This small molecule binds to this protein.
Small molecule (SMILES): COc1ccc(S(=O)(=O)N(CC(C)C)C[C@@H](O)[C@H](Cc2ccccc2)NC(=O)O[C@H]2CO[C@H]3OC[C@H](OC)[C@H]32)cc1

Binding-site contacts:
Ligand atom O28 contacts residue ASP29 of chain 1.B at 3.0 Å (salt-bridge).
Ligand atom C17 contacts residue ASP25 of chain 1.A at 3.1 Å.
Ligand atom C6 contacts residue GLY48 of chain 1.A at 3.4 Å.
Ligand atom O18 contacts residue GLY27 of chain 1.B at 3.4 Å.
Ligand atom N20 contacts residue GLY27 of chain 1.B at 3.1 Å (h-bond).
Ligand atom O9 contacts residue ILE50 of chain 1.B at 3.1 Å.
Ligand atom O10 contacts residue GLY49 of chain 1.A at 3.0 Å.
Ligand atom C40 contacts residue VAL47 of chain 1.A at 3.7 Å (hydrophobic).
Ligand atom C31 contacts residue GLY48 of chain 1.B at 3.5 Å.
Ligand atom O18 contacts residue ASP25 of chain 1.A at 2.4 Å (salt-bridge).
Ligand atom O39 contacts residue ASN30 of chain 1.A at 3.1 Å (h-bond).
Ligand atom C15 contacts residue VAL82 of chain 1.B at 3.7 Å (hydrophobic).
Ligand atom C3 contacts residue ALA28 of chain 1.A at 3.3 Å (hydrophobic).
Ligand atom C33 contacts residue LEU23 of chain 1.A at 3.7 Å (hydrophobic).
Ligand atom O26 contacts residue ASP29 of chain 1.B at 3.0 Å (salt-bridge).
Ligand atom C36 contacts residue VAL82 of chain 1.A at 3.6 Å (hydrophobic).
Ligand atom C3 contacts residue ILE32 of chain 1.A at 3.7 Å (hydrophobic).
Ligand atom C16 contacts residue ASP25 of chain 1.A at 3.0 Å.
Ligand atom C15 contacts residue GLY27 of chain 1.A at 3.6 Å.
Ligand atom O26 contacts residue ALA28 of chain 1.B at 3.7 Å.
Ligand atom C34 contacts residue VAL82 of chain 1.A at 3.1 Å (hydrophobic).
Ligand atom C32 contacts residue ASP25 of chain 1.A at 3.2 Å.
Ligand atom C33 contacts residue GLY27 of chain 1.B at 3.6 Å.
Ligand atom C42 contacts residue GLY48 of chain 1.B at 2.8 Å.
Ligand atom C4 contacts residue ALA28 of chain 1.A at 3.4 Å (hydrophobic).
Ligand atom O26 contacts residue ASN30 of chain 1.B at 3.4 Å (h-bond).
Ligand atom O18 contacts residue ASP25 of chain 1.B at 3.0 Å (salt-bridge).
Ligand atom C27 contacts residue ASP29 of chain 1.B at 3.6 Å.
Ligand atom C40 contacts residue ASN30 of chain 1.A at 3.2 Å.
Ligand atom C3 contacts residue ASN30 of chain 1.A at 3.6 Å.
Ligand atom O10 contacts residue ILE50 of chain 1.B at 3.1 Å.
Ligand atom C30 contacts residue GLY48 of chain 1.B at 3.1 Å.
Ligand atom C38 contacts residue VAL82 of chain 1.A at 3.6 Å (hydrophobic).
Ligand atom C17 contacts residue ASP25 of chain 1.B at 3.6 Å.
Ligand atom O41 contacts residue GLY48 of chain 1.B at 3.2 Å (h-bond).
Ligand atom C36 contacts residue GLY49 of chain 1.B at 3.4 Å.
Ligand atom C33 contacts residue VAL82 of chain 1.A at 3.2 Å (hydrophobic).
Ligand atom C12 contacts residue GLY27 of chain 1.A at 3.6 Å.
Ligand atom C35 contacts residue VAL82 of chain 1.A at 3.3 Å (hydrophobic).
Ligand atom C13 contacts residue GLY27 of chain 1.A at 3.6 Å.

Sequence of chain 1.A:
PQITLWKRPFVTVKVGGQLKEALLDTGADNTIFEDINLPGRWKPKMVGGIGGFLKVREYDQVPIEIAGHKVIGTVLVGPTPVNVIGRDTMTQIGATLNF

Sequence of chain 1.B:
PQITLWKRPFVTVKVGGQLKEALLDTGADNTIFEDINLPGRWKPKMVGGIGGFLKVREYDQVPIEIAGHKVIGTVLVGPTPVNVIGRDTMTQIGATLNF